Binding-site contacts:
Ligand atom C2 contacts residue TRP227 of chain 1.D at 3.9 Å (hydrophobic).
Ligand atom O21 contacts residue GLU202 of chain 1.D at 3.4 Å.
Ligand atom C contacts residue GLY228 of chain 1.D at 3.8 Å.
Ligand atom CZ contacts residue TRP227 of chain 1.D at 3.7 Å (hydrophobic).
Ligand atom C6 contacts residue TRP50 of chain 1.D at 3.9 Å (hydrophobic).
Ligand atom CZ contacts residue GLY228 of chain 1.D at 4.0 Å.
Ligand atom NH1 contacts residue TRP227 of chain 1.D at 3.6 Å (h-bond).
Ligand atom C41 contacts residue HIS43 of chain 1.D at 3.6 Å.
Ligand atom CA contacts residue GLY228 of chain 1.D at 3.8 Å.
Ligand atom C1 contacts residue TRP227 of chain 1.D at 3.8 Å (hydrophobic).
Ligand atom NH1 contacts residue ASP199 of chain 1.D at 3.4 Å (salt-bridge).
Ligand atom O11 contacts residue ALA205 of chain 1.D at 3.7 Å.
Ligand atom C51 contacts residue TRP227 of chain 1.D at 4.0 Å (hydrophobic).
Ligand atom CZ contacts residue ALA200 of chain 1.D at 3.8 Å (hydrophobic).
Ligand atom C41 contacts residue LEU96 of chain 1.D at 4.0 Å (hydrophobic).
Ligand atom C6 contacts residue TYR47 of chain 1.D at 3.8 Å (hydrophobic).
Ligand atom NE contacts residue ALA200 of chain 1.D at 3.3 Å (h-bond).
Ligand atom NH1 contacts residue GLY238 of chain 1.D at 3.6 Å.
Ligand atom CG contacts residue GLY230 of chain 1.D at 3.7 Å.
Ligand atom C71 contacts residue HIS43 of chain 1.D at 3.9 Å.
Ligand atom C71 contacts residue TYR47 of chain 1.D at 3.7 Å (hydrophobic).
Ligand atom O11 contacts residue HIS43 of chain 1.D at 3.6 Å.
Ligand atom C51 contacts residue HIS43 of chain 1.D at 3.8 Å.
Ligand atom N1 contacts residue GLY228 of chain 1.D at 3.1 Å (h-bond).
Ligand atom C21 contacts residue TRP50 of chain 1.D at 3.4 Å (hydrophobic).
Ligand atom C10 contacts residue ILE179 of chain 1.D at 3.9 Å (hydrophobic).
Ligand atom C31 contacts residue HIS43 of chain 1.D at 3.5 Å.
Ligand atom O contacts residue GLY228 of chain 1.D at 2.9 Å (h-bond).
Ligand atom NH1 contacts residue ALA200 of chain 1.D at 3.6 Å.
Ligand atom NH2 contacts residue TRP227 of chain 1.D at 3.6 Å.
Ligand atom C10 contacts residue TRP227 of chain 1.D at 3.6 Å (hydrophobic).
Ligand atom NH2 contacts residue VAL225 of chain 1.D at 3.4 Å.
Ligand atom C7 contacts residue TRP50 of chain 1.D at 4.1 Å (hydrophobic).
Ligand atom O contacts residue TRP227 of chain 1.D at 3.4 Å.
Ligand atom C1 contacts residue GLY228 of chain 1.D at 3.7 Å.
Ligand atom C5 contacts residue TYR47 of chain 1.D at 3.3 Å (hydrophobic).
Ligand atom CG contacts residue GLY228 of chain 1.D at 3.5 Å.
Ligand atom N contacts residue GLY228 of chain 1.D at 3.3 Å (h-bond).
Ligand atom C51 contacts residue SER226 of chain 1.D at 3.5 Å.
Ligand atom CB contacts residue GLU202 of chain 1.D at 3.6 Å.

Sequence of chain 1.D:
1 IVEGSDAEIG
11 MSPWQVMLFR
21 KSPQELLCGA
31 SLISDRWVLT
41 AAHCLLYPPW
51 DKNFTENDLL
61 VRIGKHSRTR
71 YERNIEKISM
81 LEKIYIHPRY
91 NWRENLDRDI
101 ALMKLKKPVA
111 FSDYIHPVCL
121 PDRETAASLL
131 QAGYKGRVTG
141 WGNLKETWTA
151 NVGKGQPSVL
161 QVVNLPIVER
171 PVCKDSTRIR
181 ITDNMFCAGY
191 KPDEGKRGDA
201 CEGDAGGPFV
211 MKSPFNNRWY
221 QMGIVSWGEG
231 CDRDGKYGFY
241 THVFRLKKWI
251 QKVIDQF

The small molecule below binds the protein below.
Small molecule (SMILES): [H]/N=C(\N)NCCC[C@H](NS(=O)(=O)c1cccc2c1NC[C@@H](C)C2)C(=O)N1CC[C@@H](C)C[C@@H]1C(=O)O